This protein binds this small molecule.
Small molecule (SMILES): CC(=O)N[C@@H]1[C@@H](O)[C@H](O)[C@@H](CO)O[C@H]1O

Binding-site contacts:
Ligand atom O5 contacts residue ASN616 of chain 1.B at 2.4 Å (h-bond).
Ligand atom C2 contacts residue ASN616 of chain 1.B at 2.5 Å.
Ligand atom N2 contacts residue ASN616 of chain 1.B at 2.9 Å (h-bond).
Ligand atom O5 contacts residue THR618 of chain 1.B at 3.5 Å (h-bond).
Ligand atom C4 contacts residue ASN616 of chain 1.B at 4.2 Å.
Ligand atom C6 contacts residue THR618 of chain 1.B at 4.4 Å.
Ligand atom C7 contacts residue ASN616 of chain 1.B at 3.7 Å.
Ligand atom C1 contacts residue ASN616 of chain 1.B at 1.4 Å.
Ligand atom C1 contacts residue THR618 of chain 1.B at 4.0 Å.
Ligand atom C8 contacts residue ASN616 of chain 1.B at 4.1 Å.
Ligand atom C5 contacts residue THR618 of chain 1.B at 4.1 Å.
Ligand atom C5 contacts residue ASN616 of chain 1.B at 3.7 Å.
Ligand atom C3 contacts residue ASN616 of chain 1.B at 3.8 Å.

Sequence of chain 1.B:
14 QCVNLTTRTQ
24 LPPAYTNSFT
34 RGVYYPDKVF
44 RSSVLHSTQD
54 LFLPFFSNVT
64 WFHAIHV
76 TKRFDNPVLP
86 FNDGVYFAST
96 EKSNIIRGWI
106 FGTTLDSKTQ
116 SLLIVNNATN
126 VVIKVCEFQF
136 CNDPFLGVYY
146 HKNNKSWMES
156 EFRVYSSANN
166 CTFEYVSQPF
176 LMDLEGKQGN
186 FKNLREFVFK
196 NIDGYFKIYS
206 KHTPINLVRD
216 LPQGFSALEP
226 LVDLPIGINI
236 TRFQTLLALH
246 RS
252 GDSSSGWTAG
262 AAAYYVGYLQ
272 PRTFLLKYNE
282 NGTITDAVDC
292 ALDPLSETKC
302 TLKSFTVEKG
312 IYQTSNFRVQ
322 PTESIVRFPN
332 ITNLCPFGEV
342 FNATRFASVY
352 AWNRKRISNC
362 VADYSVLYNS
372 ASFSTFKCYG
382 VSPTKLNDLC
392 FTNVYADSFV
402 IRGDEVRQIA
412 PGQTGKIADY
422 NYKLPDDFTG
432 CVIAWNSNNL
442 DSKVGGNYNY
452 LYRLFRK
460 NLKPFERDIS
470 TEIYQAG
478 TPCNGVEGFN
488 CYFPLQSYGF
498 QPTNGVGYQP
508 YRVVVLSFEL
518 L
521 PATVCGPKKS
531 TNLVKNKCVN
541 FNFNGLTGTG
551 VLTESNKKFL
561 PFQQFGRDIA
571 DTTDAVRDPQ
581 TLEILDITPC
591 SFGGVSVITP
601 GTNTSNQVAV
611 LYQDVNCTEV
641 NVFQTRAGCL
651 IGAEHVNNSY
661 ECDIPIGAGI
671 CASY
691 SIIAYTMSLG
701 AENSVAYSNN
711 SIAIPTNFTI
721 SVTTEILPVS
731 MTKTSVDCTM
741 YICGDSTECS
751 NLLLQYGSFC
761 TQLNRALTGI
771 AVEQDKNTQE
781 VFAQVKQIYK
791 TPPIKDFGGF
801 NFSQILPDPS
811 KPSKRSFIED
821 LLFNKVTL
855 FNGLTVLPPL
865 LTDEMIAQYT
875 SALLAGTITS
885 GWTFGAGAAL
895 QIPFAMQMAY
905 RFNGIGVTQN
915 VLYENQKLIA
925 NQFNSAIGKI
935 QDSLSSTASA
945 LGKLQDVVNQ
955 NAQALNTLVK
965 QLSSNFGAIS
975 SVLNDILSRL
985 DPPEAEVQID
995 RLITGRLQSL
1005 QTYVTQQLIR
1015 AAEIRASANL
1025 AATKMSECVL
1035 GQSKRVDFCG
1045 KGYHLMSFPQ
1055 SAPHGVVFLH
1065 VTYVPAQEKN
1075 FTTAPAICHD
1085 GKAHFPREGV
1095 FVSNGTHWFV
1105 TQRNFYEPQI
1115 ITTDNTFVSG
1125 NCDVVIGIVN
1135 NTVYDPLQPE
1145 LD